Binding-site contacts:
Ligand atom O4 contacts residue ARG274 of chain 1.B at 4.0 Å.
Ligand atom C4 contacts residue PHE212 of chain 1.B at 3.6 Å (hydrophobic).
Ligand atom N1 contacts residue THR140 of chain 1.B at 3.8 Å.
Ligand atom N3 contacts residue GLN216 of chain 1.B at 3.0 Å (h-bond).
Ligand atom N3 contacts residue GLY142 of chain 1.B at 3.7 Å.
Ligand atom C2 contacts residue R2B1 of chain 1.J at 3.9 Å.
Ligand atom C4 contacts residue SER141 of chain 1.B at 3.7 Å.
Ligand atom O2 contacts residue GLN216 of chain 1.B at 3.1 Å (h-bond).
Ligand atom N3 contacts residue PHE212 of chain 1.B at 3.4 Å.
Ligand atom C6 contacts residue THR140 of chain 1.B at 3.8 Å.
Ligand atom O2 contacts residue R2B1 of chain 1.J at 3.7 Å.
Ligand atom C5 contacts residue SER141 of chain 1.B at 3.3 Å.
Ligand atom C4 contacts residue GLY142 of chain 1.B at 3.3 Å.
Ligand atom N3 contacts residue SER141 of chain 1.B at 4.2 Å.
Ligand atom C2 contacts residue SER141 of chain 1.B at 4.1 Å.
Ligand atom C2 contacts residue GLN216 of chain 1.B at 3.9 Å.
Ligand atom O2 contacts residue ILE246 of chain 1.B at 3.8 Å.
Ligand atom C5 contacts residue PHE212 of chain 1.B at 3.9 Å (hydrophobic).
Ligand atom N1 contacts residue R2B1 of chain 1.J at 2.9 Å (h-bond).
Ligand atom O4 contacts residue GLN216 of chain 1.B at 3.7 Å.
Ligand atom N1 contacts residue SER141 of chain 1.B at 3.7 Å.
Ligand atom C4 contacts residue GLN216 of chain 1.B at 3.8 Å.
Ligand atom C4 contacts residue ARG218 of chain 1.B at 3.7 Å.
Ligand atom C6 contacts residue PHE212 of chain 1.B at 4.0 Å (hydrophobic).
Ligand atom O4 contacts residue LEU272 of chain 1.B at 3.6 Å.
Ligand atom C6 contacts residue R2B1 of chain 1.J at 3.6 Å.
Ligand atom C2 contacts residue GLU247 of chain 1.B at 4.2 Å.
Ligand atom C6 contacts residue GLY142 of chain 1.B at 4.0 Å.
Ligand atom N3 contacts residue ILE246 of chain 1.B at 3.6 Å (h-bond).
Ligand atom C6 contacts residue SER141 of chain 1.B at 3.5 Å.
Ligand atom O2 contacts residue GLU247 of chain 1.B at 3.4 Å.
Ligand atom N1 contacts residue PHE212 of chain 1.B at 3.8 Å.
Ligand atom C2 contacts residue PHE212 of chain 1.B at 3.5 Å (hydrophobic).
Ligand atom C5 contacts residue GLY142 of chain 1.B at 3.4 Å.
Ligand atom O2 contacts residue PHE212 of chain 1.B at 3.8 Å.
Ligand atom C2 contacts residue ILE246 of chain 1.B at 3.7 Å (hydrophobic).
Ligand atom O4 contacts residue GLY142 of chain 1.B at 3.4 Å.
Ligand atom N3 contacts residue ARG218 of chain 1.B at 4.0 Å.
Ligand atom O4 contacts residue ARG218 of chain 1.B at 2.8 Å (salt-bridge).
Ligand atom O2 contacts residue MET248 of chain 1.B at 3.4 Å.

This protein binds this small molecule.
Small molecule (SMILES): O=c1cc[nH]c(=O)[nH]1

Sequence of chain 1.B:
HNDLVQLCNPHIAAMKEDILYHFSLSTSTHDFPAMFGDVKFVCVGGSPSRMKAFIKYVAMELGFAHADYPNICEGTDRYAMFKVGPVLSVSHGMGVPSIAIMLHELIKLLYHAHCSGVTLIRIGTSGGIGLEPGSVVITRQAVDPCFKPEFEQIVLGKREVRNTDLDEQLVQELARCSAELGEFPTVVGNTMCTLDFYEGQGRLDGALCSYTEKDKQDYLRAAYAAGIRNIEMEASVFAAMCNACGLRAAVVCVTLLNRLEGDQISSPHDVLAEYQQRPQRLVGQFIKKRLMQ